The small molecule below binds the protein below.
Small molecule (SMILES): Cc1cn([C@H]2C[C@H](O[P](=O)(O)OC[C@H]3O[C@@H](n4cc(C)c(=O)[nH]c4=O)C[C@@H]3O[P](=O)(O)OC[C@H]3O[C@@H](n4ccc(N)nc4=O)C[C@@H]3O[P](=O)(O)OC[C@H]3O[C@@H](n4cnc5c(=O)nc(N)[nH]c54)C[C@@H]3O[P](=O)(O)OC[C@H]3O[C@@H](n4cnc5c(=O)nc(N)[nH]c54)C[C@@H]3OP(=O)(O)O)[C@@H](CO[P](=O)(O)O[C@H]3C[C@H](n4ccc(N)nc4=O)O[C@@H]3COP(=O)=O)O2)c(=O)[nH]c1=O

Sequence of chain 1.B:
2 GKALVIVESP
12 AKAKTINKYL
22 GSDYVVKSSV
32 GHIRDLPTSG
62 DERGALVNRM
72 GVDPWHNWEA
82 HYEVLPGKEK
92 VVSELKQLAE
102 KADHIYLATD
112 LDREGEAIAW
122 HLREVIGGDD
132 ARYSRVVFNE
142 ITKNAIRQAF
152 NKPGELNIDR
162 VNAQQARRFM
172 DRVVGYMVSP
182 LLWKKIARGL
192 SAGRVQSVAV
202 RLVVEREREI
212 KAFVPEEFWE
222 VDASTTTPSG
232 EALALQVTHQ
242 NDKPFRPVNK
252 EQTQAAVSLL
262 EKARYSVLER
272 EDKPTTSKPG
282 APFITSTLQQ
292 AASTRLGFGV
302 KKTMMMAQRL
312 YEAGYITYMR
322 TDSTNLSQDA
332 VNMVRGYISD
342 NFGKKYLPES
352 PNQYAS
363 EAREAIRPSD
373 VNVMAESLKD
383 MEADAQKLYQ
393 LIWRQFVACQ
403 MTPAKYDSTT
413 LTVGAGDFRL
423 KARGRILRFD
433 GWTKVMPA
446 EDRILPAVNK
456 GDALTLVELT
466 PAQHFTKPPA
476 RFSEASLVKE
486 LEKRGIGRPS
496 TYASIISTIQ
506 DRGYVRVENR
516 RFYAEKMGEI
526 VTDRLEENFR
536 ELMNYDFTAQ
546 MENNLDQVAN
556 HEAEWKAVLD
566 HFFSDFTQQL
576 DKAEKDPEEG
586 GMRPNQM

Binding-site contacts:
Ligand atom O2 contacts residue GLY190 of chain 1.B at 2.6 Å (h-bond).
Ligand atom O2 contacts residue ARG169 of chain 1.B at 2.7 Å (salt-bridge).
Ligand atom P contacts residue ARG321 of chain 1.B at 3.5 Å.
Ligand atom C5' contacts residue ALA193 of chain 1.B at 3.1 Å (hydrophobic).
Ligand atom O3' contacts residue GLY194 of chain 1.B at 3.2 Å.
Ligand atom N3 contacts residue ARG189 of chain 1.B at 3.3 Å (salt-bridge).
Ligand atom OP1 contacts residue GLN197 of chain 1.B at 2.7 Å (h-bond).
Ligand atom O2 contacts residue ARG173 of chain 1.B at 3.2 Å.
Ligand atom C2 contacts residue ARG189 of chain 1.B at 3.2 Å.
Ligand atom O4 contacts residue ARG173 of chain 1.B at 3.3 Å (salt-bridge).
Ligand atom OP1 contacts residue GLN197 of chain 1.B at 3.0 Å (h-bond).
Ligand atom OP2 contacts residue THR496 of chain 1.B at 3.4 Å.
Ligand atom O2 contacts residue ARG189 of chain 1.B at 3.4 Å.
Ligand atom OP1 contacts residue SER192 of chain 1.B at 3.2 Å.
Ligand atom C4' contacts residue ALA193 of chain 1.B at 3.2 Å (hydrophobic).
Ligand atom O6 contacts residue SER499 of chain 1.B at 3.5 Å (h-bond).
Ligand atom O2 contacts residue SER180 of chain 1.B at 3.2 Å.
Ligand atom O4' contacts residue ASP172 of chain 1.B at 3.4 Å (salt-bridge).
Ligand atom O5' contacts residue ARG321 of chain 1.B at 3.1 Å (salt-bridge).
Ligand atom C4 contacts residue TRP184 of chain 1.B at 3.4 Å (hydrophobic).
Ligand atom C4' contacts residue ASP172 of chain 1.B at 2.9 Å.
Ligand atom P contacts residue THR496 of chain 1.B at 3.4 Å.
Ligand atom N3 contacts residue TRP184 of chain 1.B at 3.3 Å.
Ligand atom O3' contacts residue SER192 of chain 1.B at 3.0 Å.
Ligand atom OP1 contacts residue GLU115 of chain 1.B at 3.2 Å.
Ligand atom O2 contacts residue TYR177 of chain 1.B at 3.2 Å.
Ligand atom OP1 contacts residue ARG507 of chain 1.B at 3.0 Å (salt-bridge).
Ligand atom O2 contacts residue GLY176 of chain 1.B at 3.1 Å (h-bond).
Ligand atom OP1 contacts residue ARG168 of chain 1.B at 3.4 Å.
Ligand atom OP1 contacts residue THR496 of chain 1.B at 2.6 Å.
Ligand atom C2 contacts residue ARG169 of chain 1.B at 3.5 Å.
Ligand atom O4' contacts residue GLY176 of chain 1.B at 3.3 Å.
Ligand atom OP2 contacts residue ARG321 of chain 1.B at 2.6 Å (salt-bridge).
Ligand atom OP1 contacts residue VAL196 of chain 1.B at 3.1 Å (h-bond).
Ligand atom OP1 contacts residue HIS33 of chain 1.B at 3.1 Å.
Ligand atom N3 contacts residue ARG169 of chain 1.B at 3.0 Å (salt-bridge).
Ligand atom OP2 contacts residue GLN197 of chain 1.B at 3.0 Å (h-bond).
Ligand atom O4' contacts residue TRP184 of chain 1.B at 3.4 Å.
Ligand atom C1' contacts residue ASP172 of chain 1.B at 3.4 Å.
Ligand atom N3 contacts residue ARG173 of chain 1.B at 3.2 Å (salt-bridge).